Sequence of chain 1.K:
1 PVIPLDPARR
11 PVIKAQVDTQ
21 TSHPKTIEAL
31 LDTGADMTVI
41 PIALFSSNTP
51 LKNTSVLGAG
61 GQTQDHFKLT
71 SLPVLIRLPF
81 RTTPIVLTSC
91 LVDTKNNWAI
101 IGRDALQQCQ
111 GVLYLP

A small-molecule ligand and the protein it binds are described below.
Small molecule (SMILES): COC(=O)N[C@H](C(=O)N[C@H](C(=O)N[C@@H](Cc1ccccc1)[C@H](O)C(=O)N1CSC(C)(C)[C@H]1C(=O)NCC(C)(C)C)C(C)(C)C)c1ccccc1

Binding-site contacts:
Ligand atom CBQ contacts residue GLY34 of chain 1.K at 3.2 Å.
Ligand atom CAR contacts residue GLY58 of chain 1.L at 3.3 Å.
Ligand atom OAO contacts residue ASP32 of chain 1.K at 2.8 Å (salt-bridge).
Ligand atom OAN contacts residue GLY34 of chain 1.K at 3.4 Å (h-bond).
Ligand atom OA1 contacts residue LEU57 of chain 1.L at 2.8 Å (h-bond).
Ligand atom CAI contacts residue GLY34 of chain 1.K at 3.6 Å.
Ligand atom CBI contacts residue ASP32 of chain 1.L at 3.6 Å.
Ligand atom CBI contacts residue ASP32 of chain 1.K at 3.5 Å.
Ligand atom NAJ contacts residue ASP36 of chain 1.L at 2.7 Å (salt-bridge).
Ligand atom CBL contacts residue LEU57 of chain 1.K at 3.6 Å (hydrophobic).
Ligand atom O contacts residue ALA59 of chain 1.K at 3.6 Å.
Ligand atom OAK contacts residue ASP36 of chain 1.L at 2.9 Å (salt-bridge).
Ligand atom OAM contacts residue ALA59 of chain 1.L at 3.6 Å.
Ligand atom CAP contacts residue GLY58 of chain 1.L at 3.6 Å.
Ligand atom CAD contacts residue LEU91 of chain 1.K at 3.6 Å (hydrophobic).
Ligand atom NBB contacts residue LEU57 of chain 1.K at 3.6 Å.
Ligand atom CAR contacts residue ALA59 of chain 1.L at 3.2 Å (hydrophobic).
Ligand atom CAH contacts residue LEU57 of chain 1.K at 3.0 Å (hydrophobic).
Ligand atom CG1 contacts residue ALA59 of chain 1.K at 3.5 Å (hydrophobic).
Ligand atom N contacts residue LEU57 of chain 1.L at 2.9 Å (h-bond).
Ligand atom CG1 contacts residue VAL56 of chain 1.L at 3.6 Å (hydrophobic).
Ligand atom CBN contacts residue ASP32 of chain 1.L at 3.1 Å.
Ligand atom CAI contacts residue LEU30 of chain 1.L at 3.4 Å (hydrophobic).
Ligand atom NBC contacts residue GLY34 of chain 1.L at 3.1 Å (h-bond).
Ligand atom CAT contacts residue ARG10 of chain 1.K at 3.2 Å.
Ligand atom OAO contacts residue GLY34 of chain 1.L at 3.2 Å.
Ligand atom OAO contacts residue ASP32 of chain 1.L at 2.6 Å (salt-bridge).
Ligand atom CBA contacts residue ASP32 of chain 1.K at 3.3 Å.
Ligand atom OAN contacts residue ASP32 of chain 1.K at 2.6 Å (salt-bridge).
Ligand atom CAX contacts residue ARG10 of chain 1.K at 3.6 Å.
Ligand atom CAR contacts residue TRP98 of chain 1.K at 3.4 Å (hydrophobic).
Ligand atom CBM contacts residue LEU57 of chain 1.L at 3.4 Å (hydrophobic).
Ligand atom CBM contacts residue ASP36 of chain 1.L at 3.5 Å.
Ligand atom CAQ contacts residue ARG10 of chain 1.K at 3.5 Å.
Ligand atom CBK contacts residue ASP36 of chain 1.L at 3.6 Å.
Ligand atom OAN contacts residue ALA35 of chain 1.K at 3.7 Å.
Ligand atom CAP contacts residue TRP98 of chain 1.K at 3.6 Å (hydrophobic).
Ligand atom OA1 contacts residue VAL56 of chain 1.L at 3.4 Å.
Ligand atom O contacts residue GLY58 of chain 1.L at 3.6 Å.
Ligand atom CBN contacts residue ASP32 of chain 1.K at 3.6 Å.

Sequence of chain 1.L:
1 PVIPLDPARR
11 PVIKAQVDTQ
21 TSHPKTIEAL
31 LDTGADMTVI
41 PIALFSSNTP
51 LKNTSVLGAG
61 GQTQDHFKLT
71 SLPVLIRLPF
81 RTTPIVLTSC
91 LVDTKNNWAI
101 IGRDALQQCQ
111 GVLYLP